Sequence of chain 1.B:
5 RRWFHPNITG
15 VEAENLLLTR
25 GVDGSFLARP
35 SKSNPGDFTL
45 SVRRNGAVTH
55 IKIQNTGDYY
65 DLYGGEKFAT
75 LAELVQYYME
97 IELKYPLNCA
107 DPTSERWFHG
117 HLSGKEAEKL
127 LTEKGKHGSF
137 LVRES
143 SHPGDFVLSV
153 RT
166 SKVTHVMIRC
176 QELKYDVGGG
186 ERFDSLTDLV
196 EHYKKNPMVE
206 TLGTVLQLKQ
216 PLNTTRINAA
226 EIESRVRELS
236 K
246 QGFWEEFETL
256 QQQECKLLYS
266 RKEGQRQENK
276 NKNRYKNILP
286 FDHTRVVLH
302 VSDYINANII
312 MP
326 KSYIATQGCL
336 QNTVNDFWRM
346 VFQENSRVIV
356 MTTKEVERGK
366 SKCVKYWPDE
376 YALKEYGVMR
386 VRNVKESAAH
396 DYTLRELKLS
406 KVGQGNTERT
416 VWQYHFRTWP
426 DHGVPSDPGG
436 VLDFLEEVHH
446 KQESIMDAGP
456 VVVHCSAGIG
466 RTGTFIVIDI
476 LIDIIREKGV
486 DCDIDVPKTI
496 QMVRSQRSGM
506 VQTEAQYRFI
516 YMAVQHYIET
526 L

This protein binds this small molecule.
Small molecule (SMILES): C[C@@H]1OCC2(CCN(c3nc4n[nH]c(-c5ccnc(NC6CC6)c5Cl)c4c(=O)n3C)CC2)[C@@H]1N

Binding-site contacts:
Ligand atom C6 contacts residue ARG112 of chain 1.B at 3.6 Å.
Ligand atom C1 contacts residue THR254 of chain 1.B at 3.4 Å.
Ligand atom C5 contacts residue ARG112 of chain 1.B at 3.5 Å.
Ligand atom C23 contacts residue ARG112 of chain 1.B at 3.6 Å.
Ligand atom C19 contacts residue GLN258 of chain 1.B at 3.5 Å.
Ligand atom N5 contacts residue PRO492 of chain 1.B at 3.4 Å.
Ligand atom C13 contacts residue THR109 of chain 1.B at 3.2 Å.
Ligand atom C5 contacts residue THR219 of chain 1.B at 3.6 Å.
Ligand atom C12 contacts residue THR254 of chain 1.B at 3.4 Å.
Ligand atom N4 contacts residue THR109 of chain 1.B at 2.8 Å (h-bond).
Ligand atom N5 contacts residue LEU255 of chain 1.B at 3.4 Å (h-bond).
Ligand atom C4 contacts residue THR220 of chain 1.B at 3.5 Å.
Ligand atom N7 contacts residue GLN496 of chain 1.B at 3.7 Å.
Ligand atom N6 contacts residue LEU255 of chain 1.B at 3.5 Å (h-bond).
Ligand atom N2 contacts residue THR220 of chain 1.B at 3.6 Å.
Ligand atom N4 contacts residue THR254 of chain 1.B at 3.5 Å (h-bond).
Ligand atom N6 contacts residue THR254 of chain 1.B at 3.5 Å.
Ligand atom C20 contacts residue GLN258 of chain 1.B at 3.6 Å.
Ligand atom N4 contacts residue GLU111 of chain 1.B at 2.8 Å (salt-bridge).
Ligand atom C5 contacts residue HIS115 of chain 1.B at 3.7 Å.
Ligand atom C6 contacts residue PHE114 of chain 1.B at 3.2 Å (hydrophobic).
Ligand atom C14 contacts residue THR219 of chain 1.B at 3.5 Å.
Ligand atom C14 contacts residue ARG112 of chain 1.B at 3.4 Å.
Ligand atom C12 contacts residue PHE114 of chain 1.B at 3.5 Å (hydrophobic).
Ligand atom N6 contacts residue GLU251 of chain 1.B at 2.8 Å (salt-bridge).
Ligand atom N5 contacts residue GLU251 of chain 1.B at 3.7 Å.
Ligand atom CL1 contacts residue PRO492 of chain 1.B at 3.8 Å.
Ligand atom O1 contacts residue PHE114 of chain 1.B at 3.2 Å (h-bond).
Ligand atom C12 contacts residue THR109 of chain 1.B at 3.5 Å.
Ligand atom C7 contacts residue PHE114 of chain 1.B at 3.6 Å (hydrophobic).
Ligand atom N4 contacts residue PHE114 of chain 1.B at 2.8 Å (h-bond).
Ligand atom CL1 contacts residue THR220 of chain 1.B at 3.5 Å.
Ligand atom C1 contacts residue GLU251 of chain 1.B at 3.8 Å.
Ligand atom C6 contacts residue GLU111 of chain 1.B at 3.6 Å.
Ligand atom C14 contacts residue LEU217 of chain 1.B at 3.5 Å (hydrophobic).
Ligand atom C13 contacts residue GLU250 of chain 1.B at 3.5 Å.
Ligand atom N2 contacts residue THR254 of chain 1.B at 3.6 Å.
Ligand atom O2 contacts residue ARG112 of chain 1.B at 3.1 Å (salt-bridge).
Ligand atom O1 contacts residue HIS115 of chain 1.B at 3.7 Å.
Ligand atom C10 contacts residue PHE114 of chain 1.B at 3.4 Å (hydrophobic).